Binding-site contacts:
Ligand atom O42 contacts residue ASP1304 of chain 1.F at 3.3 Å (salt-bridge).
Ligand atom C57 contacts residue TRP430 of chain 1.F at 3.8 Å (hydrophobic).
Ligand atom C80 contacts residue PHE591 of chain 1.F at 3.6 Å (hydrophobic).
Ligand atom O76 contacts residue BJX1 of chain 1.UA at 3.2 Å.
Ligand atom O51 contacts residue TRP430 of chain 1.F at 3.3 Å.
Ligand atom O51 contacts residue ASN426 of chain 1.F at 3.6 Å (h-bond).
Ligand atom C81 contacts residue THR588 of chain 1.F at 3.3 Å.
Ligand atom O84 contacts residue TYR1294 of chain 1.F at 3.0 Å (h-bond).
Ligand atom C41 contacts residue ASP1304 of chain 1.F at 3.8 Å.
Ligand atom O62 contacts residue LYS602 of chain 1.F at 3.6 Å (salt-bridge).
Ligand atom C85 contacts residue HIS584 of chain 1.F at 3.8 Å.
Ligand atom C16 contacts residue TRP1297 of chain 1.F at 3.8 Å (hydrophobic).
Ligand atom O64 contacts residue TRP430 of chain 1.F at 3.0 Å.
Ligand atom C17 contacts residue TRP1297 of chain 1.F at 3.5 Å (hydrophobic).
Ligand atom C21 contacts residue TRP1297 of chain 1.F at 3.8 Å (hydrophobic).
Ligand atom O34 contacts residue BJX1 of chain 1.UA at 3.7 Å.
Ligand atom C81 contacts residue VAL587 of chain 1.F at 3.6 Å (hydrophobic).
Ligand atom O33 contacts residue BJX1 of chain 1.UA at 3.8 Å.
Ligand atom C10 contacts residue ASN547 of chain 1.F at 3.7 Å.
Ligand atom C83 contacts residue VAL587 of chain 1.F at 3.9 Å (hydrophobic).
Ligand atom O79 contacts residue ARG1300 of chain 1.F at 3.9 Å.
Ligand atom C47 contacts residue TRP430 of chain 1.F at 3.5 Å (hydrophobic).
Ligand atom O77 contacts residue BJX1 of chain 1.UA at 3.9 Å.
Ligand atom C15 contacts residue TRP1297 of chain 1.F at 3.6 Å (hydrophobic).
Ligand atom C83 contacts residue HIS584 of chain 1.F at 3.8 Å.
Ligand atom O79 contacts residue BJX1 of chain 1.UA at 3.5 Å.
Ligand atom C24 contacts residue PHE591 of chain 1.F at 3.6 Å (hydrophobic).
Ligand atom C03 contacts residue PRO551 of chain 1.F at 3.9 Å (hydrophobic).
Ligand atom C11 contacts residue TRP1297 of chain 1.F at 3.8 Å (hydrophobic).
Ligand atom C04 contacts residue VAL587 of chain 1.F at 3.8 Å (hydrophobic).
Ligand atom C17 contacts residue ASN547 of chain 1.F at 3.2 Å.
Ligand atom C18 contacts residue PHE591 of chain 1.F at 3.6 Å (hydrophobic).
Ligand atom O82 contacts residue ASN547 of chain 1.F at 2.6 Å (h-bond).
Ligand atom C48 contacts residue TRP430 of chain 1.F at 3.8 Å (hydrophobic).
Ligand atom O25 contacts residue BJX1 of chain 1.UA at 3.9 Å.
Ligand atom C19 contacts residue TRP1297 of chain 1.F at 3.7 Å (hydrophobic).
Ligand atom C85 contacts residue TYR1294 of chain 1.F at 3.4 Å (hydrophobic).
Ligand atom C01 contacts residue LEU1027 of chain 1.F at 3.7 Å (hydrophobic).
Ligand atom C18 contacts residue ASN547 of chain 1.F at 3.6 Å.
Ligand atom C29 contacts residue BJX1 of chain 1.UA at 3.7 Å.

The small molecule below binds the protein below.
Small molecule (SMILES): C[C@@H]1CC[C@@]2(OC1)O[C@H]1[C@@H](O)[C@H]3[C@@H]4CC[C@H]5C[C@@H](O[C@@H]6O[C@H](CO)[C@H](O[C@@H]7O[C@H](CO)[C@@H](O)[C@H](O[C@@H]8OC[C@@H](O)[C@H](O)[C@H]8O)[C@H]7O[C@@H]7O[C@H](CO)[C@H](O)[C@H](O[C@@H]8O[C@H](CO)[C@@H](O)[C@H](O)[C@H]8O)[C@H]7O)[C@H](O)[C@H]6O)[C@H](O)C[C@]5(C)[C@H]4CC[C@]3(C)[C@H]1[C@@H]2C

Sequence of chain 1.F:
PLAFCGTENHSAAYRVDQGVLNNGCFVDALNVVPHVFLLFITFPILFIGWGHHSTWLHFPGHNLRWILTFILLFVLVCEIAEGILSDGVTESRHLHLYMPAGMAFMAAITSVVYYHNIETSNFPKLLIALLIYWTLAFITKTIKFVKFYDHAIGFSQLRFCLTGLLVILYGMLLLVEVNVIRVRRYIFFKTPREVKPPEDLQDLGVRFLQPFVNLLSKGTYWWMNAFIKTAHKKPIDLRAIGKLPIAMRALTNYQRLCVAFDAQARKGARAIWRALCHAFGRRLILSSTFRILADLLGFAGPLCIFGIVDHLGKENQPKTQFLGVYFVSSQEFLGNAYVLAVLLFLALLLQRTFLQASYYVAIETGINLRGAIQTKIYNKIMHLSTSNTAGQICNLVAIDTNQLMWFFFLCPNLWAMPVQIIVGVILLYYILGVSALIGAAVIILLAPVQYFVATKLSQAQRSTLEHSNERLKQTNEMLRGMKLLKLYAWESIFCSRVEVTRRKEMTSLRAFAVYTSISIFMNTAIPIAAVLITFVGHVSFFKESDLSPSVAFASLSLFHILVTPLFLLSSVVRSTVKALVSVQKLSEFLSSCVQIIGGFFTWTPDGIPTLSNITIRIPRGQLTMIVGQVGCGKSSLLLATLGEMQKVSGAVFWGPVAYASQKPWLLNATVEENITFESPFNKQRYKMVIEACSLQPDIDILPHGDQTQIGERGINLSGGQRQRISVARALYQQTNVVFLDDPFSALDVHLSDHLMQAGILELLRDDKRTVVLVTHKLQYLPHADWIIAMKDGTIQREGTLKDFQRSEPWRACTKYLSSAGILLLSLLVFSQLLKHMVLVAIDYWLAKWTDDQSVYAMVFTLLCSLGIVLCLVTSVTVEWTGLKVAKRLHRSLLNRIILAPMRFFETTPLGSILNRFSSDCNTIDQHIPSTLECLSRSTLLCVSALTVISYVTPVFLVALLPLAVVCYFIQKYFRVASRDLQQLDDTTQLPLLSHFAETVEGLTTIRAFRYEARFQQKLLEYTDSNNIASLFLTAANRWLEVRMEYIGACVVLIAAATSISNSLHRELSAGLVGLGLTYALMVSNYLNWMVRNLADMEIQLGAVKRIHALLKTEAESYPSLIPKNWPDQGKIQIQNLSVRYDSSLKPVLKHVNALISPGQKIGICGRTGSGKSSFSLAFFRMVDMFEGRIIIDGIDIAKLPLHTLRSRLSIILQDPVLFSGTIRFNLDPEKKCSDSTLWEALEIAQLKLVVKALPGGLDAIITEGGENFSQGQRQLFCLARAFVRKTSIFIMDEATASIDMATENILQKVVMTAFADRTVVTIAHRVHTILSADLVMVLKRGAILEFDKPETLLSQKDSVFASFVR